Sequence of chain 1.E:
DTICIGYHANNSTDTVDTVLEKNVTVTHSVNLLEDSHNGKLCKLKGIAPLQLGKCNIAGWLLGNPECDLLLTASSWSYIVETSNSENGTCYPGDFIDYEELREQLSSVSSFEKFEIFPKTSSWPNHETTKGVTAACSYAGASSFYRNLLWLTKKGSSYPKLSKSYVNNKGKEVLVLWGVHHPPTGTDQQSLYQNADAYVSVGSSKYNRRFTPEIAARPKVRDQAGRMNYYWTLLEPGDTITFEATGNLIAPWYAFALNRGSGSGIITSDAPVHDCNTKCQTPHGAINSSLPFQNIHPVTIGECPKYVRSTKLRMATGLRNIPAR

Binding-site contacts:
Ligand atom O5 contacts residue ASN27 of chain 1.E at 3.4 Å (h-bond).
Ligand atom O6 contacts residue THR19 of chain 1.E at 4.4 Å.
Ligand atom C3 contacts residue ASN27 of chain 1.E at 4.0 Å.
Ligand atom N2 contacts residue ASN27 of chain 1.E at 3.7 Å.
Ligand atom O6 contacts residue ASN27 of chain 1.E at 2.8 Å (h-bond).
Ligand atom C6 contacts residue ASN27 of chain 1.E at 3.9 Å.
Ligand atom C2 contacts residue ASN27 of chain 1.E at 2.9 Å.
Ligand atom C7 contacts residue ASN27 of chain 1.E at 4.3 Å.
Ligand atom O7 contacts residue ASN27 of chain 1.E at 4.1 Å.
Ligand atom C1 contacts residue ASN27 of chain 1.E at 3.4 Å.
Ligand atom C4 contacts residue ASN27 of chain 1.E at 4.0 Å.
Ligand atom O3 contacts residue ASN27 of chain 1.E at 4.3 Å.
Ligand atom C5 contacts residue ASN27 of chain 1.E at 4.0 Å.

The protein below binds the small molecule below.
Small molecule (SMILES): CC(=O)N[C@@H]1[C@@H](O)[C@H](O)[C@@H](CO)O[C@@H]1O